The protein below binds the small molecule below.
Small molecule (SMILES): CC(=O)N[C@@H]1[C@@H](O)[C@H](O)[C@@H](CO)O[C@H]1O

Sequence of chain 1.A:
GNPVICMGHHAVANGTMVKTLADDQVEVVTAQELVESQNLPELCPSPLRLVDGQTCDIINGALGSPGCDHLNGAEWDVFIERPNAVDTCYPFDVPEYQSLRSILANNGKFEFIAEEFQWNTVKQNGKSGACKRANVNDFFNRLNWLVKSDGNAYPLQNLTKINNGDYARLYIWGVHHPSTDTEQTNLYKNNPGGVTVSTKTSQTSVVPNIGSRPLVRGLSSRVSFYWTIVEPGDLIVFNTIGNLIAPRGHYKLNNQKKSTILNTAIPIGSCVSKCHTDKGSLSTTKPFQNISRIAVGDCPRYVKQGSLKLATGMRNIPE

Binding-site contacts:
Ligand atom O5 contacts residue ASN162 of chain 1.A at 2.3 Å (h-bond).
Ligand atom C7 contacts residue LEU163 of chain 1.A at 4.2 Å (hydrophobic).
Ligand atom C7 contacts residue ASN162 of chain 1.A at 3.1 Å.
Ligand atom O7 contacts residue THR164 of chain 1.A at 3.4 Å (h-bond).
Ligand atom C2 contacts residue ASN162 of chain 1.A at 2.6 Å.
Ligand atom C5 contacts residue ASN162 of chain 1.A at 3.6 Å.
Ligand atom C3 contacts residue ASN162 of chain 1.A at 3.9 Å.
Ligand atom C4 contacts residue ASN162 of chain 1.A at 4.2 Å.
Ligand atom C1 contacts residue ASN162 of chain 1.A at 1.4 Å.
Ligand atom C8 contacts residue ASN162 of chain 1.A at 3.6 Å.
Ligand atom O7 contacts residue ASN162 of chain 1.A at 2.5 Å (h-bond).
Ligand atom C8 contacts residue LEU163 of chain 1.A at 4.3 Å (hydrophobic).
Ligand atom C7 contacts residue THR164 of chain 1.A at 4.1 Å.
Ligand atom N2 contacts residue ASN162 of chain 1.A at 3.1 Å (h-bond).
Ligand atom O7 contacts residue LEU163 of chain 1.A at 3.3 Å.